Sequence of chain 1.B:
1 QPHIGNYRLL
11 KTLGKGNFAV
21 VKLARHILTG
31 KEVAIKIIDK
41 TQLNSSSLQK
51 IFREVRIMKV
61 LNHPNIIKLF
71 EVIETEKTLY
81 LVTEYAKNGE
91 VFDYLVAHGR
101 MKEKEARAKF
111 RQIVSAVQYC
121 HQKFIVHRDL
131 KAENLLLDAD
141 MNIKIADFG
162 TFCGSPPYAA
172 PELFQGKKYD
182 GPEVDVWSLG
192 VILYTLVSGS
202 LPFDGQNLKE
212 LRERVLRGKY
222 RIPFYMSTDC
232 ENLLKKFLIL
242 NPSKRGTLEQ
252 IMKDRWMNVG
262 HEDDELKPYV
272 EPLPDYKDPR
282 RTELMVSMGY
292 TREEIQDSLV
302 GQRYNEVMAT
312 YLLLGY

A small-molecule ligand and the protein it binds are described below.
Small molecule (SMILES): CN1CC[C@@H](COc2cnc(C#N)cc2-c2ccn3nc(NC(=O)C4CC4)cc3c2)C1

Binding-site contacts:
Ligand atom C10 contacts residue ASP147 of chain 1.B at 3.4 Å.
Ligand atom C22 contacts residue TYR85 of chain 1.B at 3.4 Å (hydrophobic).
Ligand atom N3 contacts residue GLU90 of chain 1.B at 3.4 Å (salt-bridge).
Ligand atom C20 contacts residue LYS87 of chain 1.B at 3.3 Å.
Ligand atom N4 contacts residue LYS36 of chain 1.B at 2.4 Å (salt-bridge).
Ligand atom C18 contacts residue THR83 of chain 1.B at 3.8 Å.
Ligand atom C11 contacts residue ASN134 of chain 1.B at 3.8 Å.
Ligand atom N2 contacts residue LEU136 of chain 1.B at 3.8 Å.
Ligand atom C17 contacts residue THR83 of chain 1.B at 3.5 Å.
Ligand atom C21 contacts residue GLY89 of chain 1.B at 3.8 Å.
Ligand atom N contacts residue ALA86 of chain 1.B at 2.8 Å (h-bond).
Ligand atom C20 contacts residue TYR85 of chain 1.B at 3.7 Å (hydrophobic).
Ligand atom N contacts residue TYR85 of chain 1.B at 3.4 Å.
Ligand atom C21 contacts residue LYS87 of chain 1.B at 3.5 Å.
Ligand atom C22 contacts residue LYS87 of chain 1.B at 3.7 Å.
Ligand atom C12 contacts residue GLU90 of chain 1.B at 3.6 Å.
Ligand atom C14 contacts residue LYS36 of chain 1.B at 3.1 Å.
Ligand atom C16 contacts residue LYS36 of chain 1.B at 3.2 Å.
Ligand atom N3 contacts residue GLU133 of chain 1.B at 3.4 Å (salt-bridge).
Ligand atom C16 contacts residue THR83 of chain 1.B at 3.5 Å.
Ligand atom C18 contacts residue GLU84 of chain 1.B at 3.5 Å.
Ligand atom N5 contacts residue MET58 of chain 1.B at 3.8 Å.
Ligand atom C contacts residue ALA86 of chain 1.B at 3.6 Å (hydrophobic).
Ligand atom N2 contacts residue ALA86 of chain 1.B at 3.7 Å.
Ligand atom N5 contacts residue LEU81 of chain 1.B at 3.6 Å.
Ligand atom C15 contacts residue LYS36 of chain 1.B at 3.1 Å.
Ligand atom C11 contacts residue ASP147 of chain 1.B at 3.8 Å.
Ligand atom C14 contacts residue ASP147 of chain 1.B at 3.2 Å.
Ligand atom N5 contacts residue LYS36 of chain 1.B at 3.7 Å.
Ligand atom N5 contacts residue THR83 of chain 1.B at 3.1 Å.
Ligand atom C10 contacts residue GLU133 of chain 1.B at 3.3 Å.
Ligand atom C8 contacts residue ASP147 of chain 1.B at 3.5 Å.
Ligand atom C20 contacts residue ALA86 of chain 1.B at 3.5 Å (hydrophobic).
Ligand atom C10 contacts residue ASN134 of chain 1.B at 3.3 Å.
Ligand atom N1 contacts residue TYR85 of chain 1.B at 3.6 Å.
Ligand atom C19 contacts residue GLU84 of chain 1.B at 3.1 Å.
Ligand atom N1 contacts residue ALA86 of chain 1.B at 2.9 Å (h-bond).
Ligand atom C1 contacts residue ALA86 of chain 1.B at 3.5 Å (hydrophobic).
Ligand atom C19 contacts residue ALA86 of chain 1.B at 3.8 Å (hydrophobic).
Ligand atom C19 contacts residue ILE67 of chain 1.B at 3.7 Å (hydrophobic).